A protein and the small-molecule ligand that binds it are described below.
Small molecule (SMILES): CC(=O)N[C@@H]1[C@@H](O)[C@H](O)[C@@H](CO)O[C@H]1O

Binding-site contacts:
Ligand atom O5 contacts residue ASN618 of chain 1.B at 2.4 Å (h-bond).
Ligand atom O3 contacts residue ASN618 of chain 1.B at 4.5 Å.
Ligand atom C5 contacts residue VAL589 of chain 1.B at 4.1 Å (hydrophobic).
Ligand atom C2 contacts residue SER587 of chain 1.B at 4.3 Å.
Ligand atom O7 contacts residue ASN618 of chain 1.B at 3.8 Å.
Ligand atom C7 contacts residue LYS586 of chain 1.B at 3.2 Å.
Ligand atom N2 contacts residue ASN618 of chain 1.B at 2.5 Å (h-bond).
Ligand atom C8 contacts residue ASN618 of chain 1.B at 4.4 Å.
Ligand atom C8 contacts residue LYS586 of chain 1.B at 3.3 Å.
Ligand atom C1 contacts residue ASN618 of chain 1.B at 1.4 Å.
Ligand atom C1 contacts residue SER587 of chain 1.B at 4.1 Å.
Ligand atom C1 contacts residue VAL589 of chain 1.B at 4.3 Å (hydrophobic).
Ligand atom O7 contacts residue LYS586 of chain 1.B at 3.5 Å (salt-bridge).
Ligand atom O6 contacts residue VAL589 of chain 1.B at 3.2 Å.
Ligand atom O5 contacts residue VAL589 of chain 1.B at 3.3 Å.
Ligand atom C3 contacts residue ASN618 of chain 1.B at 3.5 Å.
Ligand atom O7 contacts residue SER587 of chain 1.B at 3.6 Å.
Ligand atom O5 contacts residue SER587 of chain 1.B at 4.0 Å.
Ligand atom C6 contacts residue VAL589 of chain 1.B at 3.6 Å (hydrophobic).
Ligand atom C7 contacts residue SER587 of chain 1.B at 4.2 Å.
Ligand atom C4 contacts residue ASN618 of chain 1.B at 4.0 Å.
Ligand atom O7 contacts residue THR562 of chain 1.B at 4.5 Å.
Ligand atom C2 contacts residue ASN618 of chain 1.B at 2.1 Å.
Ligand atom C7 contacts residue ASN618 of chain 1.B at 3.4 Å.
Ligand atom N2 contacts residue LYS586 of chain 1.B at 3.7 Å.
Ligand atom C5 contacts residue ASN618 of chain 1.B at 3.6 Å.

Sequence of chain 1.B:
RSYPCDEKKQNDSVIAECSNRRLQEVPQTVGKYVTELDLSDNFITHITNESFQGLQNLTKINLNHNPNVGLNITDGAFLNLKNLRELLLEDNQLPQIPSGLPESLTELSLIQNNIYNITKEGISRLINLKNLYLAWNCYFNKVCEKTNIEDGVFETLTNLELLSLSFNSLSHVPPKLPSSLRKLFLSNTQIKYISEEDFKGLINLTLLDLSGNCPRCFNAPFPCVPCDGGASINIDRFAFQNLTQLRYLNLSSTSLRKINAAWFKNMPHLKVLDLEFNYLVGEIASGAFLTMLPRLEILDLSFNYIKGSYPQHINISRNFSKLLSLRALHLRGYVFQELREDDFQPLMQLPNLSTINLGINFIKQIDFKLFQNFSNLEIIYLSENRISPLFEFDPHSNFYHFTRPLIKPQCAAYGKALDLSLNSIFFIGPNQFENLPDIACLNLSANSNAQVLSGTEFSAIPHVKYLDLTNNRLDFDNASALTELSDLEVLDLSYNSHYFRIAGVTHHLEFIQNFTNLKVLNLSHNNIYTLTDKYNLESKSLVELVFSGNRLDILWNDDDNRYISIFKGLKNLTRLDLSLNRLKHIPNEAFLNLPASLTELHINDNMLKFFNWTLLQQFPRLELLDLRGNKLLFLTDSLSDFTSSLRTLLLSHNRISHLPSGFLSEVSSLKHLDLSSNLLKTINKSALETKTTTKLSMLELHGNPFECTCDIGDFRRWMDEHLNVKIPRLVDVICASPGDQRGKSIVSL